Sequence of chain 1.E:
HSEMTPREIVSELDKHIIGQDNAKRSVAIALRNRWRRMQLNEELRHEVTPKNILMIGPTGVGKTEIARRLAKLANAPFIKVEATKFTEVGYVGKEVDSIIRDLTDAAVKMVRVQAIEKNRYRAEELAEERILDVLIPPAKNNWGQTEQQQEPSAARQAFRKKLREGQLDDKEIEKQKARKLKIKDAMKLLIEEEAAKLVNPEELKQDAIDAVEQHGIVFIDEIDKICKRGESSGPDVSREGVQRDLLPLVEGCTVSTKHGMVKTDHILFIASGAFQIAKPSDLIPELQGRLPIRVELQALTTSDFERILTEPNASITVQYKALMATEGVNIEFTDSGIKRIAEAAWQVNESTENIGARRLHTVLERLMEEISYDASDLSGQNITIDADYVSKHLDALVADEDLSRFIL

A small-molecule ligand and the protein it binds are described below.
Small molecule (SMILES): Nc1ncnc2c1ncn2[C@@H]1O[C@H](CO[P](=O)(O)O[P](=O)(O)NP(=O)(O)O)[C@@H](O)[C@H]1O

Binding-site contacts:
Ligand atom N3 contacts residue ALA398 of chain 1.E at 3.5 Å.
Ligand atom O1G contacts residue GLU327 of chain 1.F at 3.4 Å (salt-bridge).
Ligand atom O1B contacts residue LYS69 of chain 1.E at 2.7 Å (salt-bridge).
Ligand atom N6 contacts residue ILE23 of chain 1.E at 3.1 Å.
Ligand atom C3' contacts residue GLU71 of chain 1.E at 3.6 Å.
Ligand atom N1 contacts residue LEU341 of chain 1.E at 3.5 Å.
Ligand atom PG contacts residue ASP262 of chain 1.E at 3.3 Å.
Ligand atom O2G contacts residue ASP262 of chain 1.E at 2.5 Å (salt-bridge).
Ligand atom N7 contacts residue HIS22 of chain 1.E at 3.6 Å (h-bond).
Ligand atom O1B contacts residue THR70 of chain 1.E at 2.9 Å (h-bond).
Ligand atom C2' contacts residue GLU71 of chain 1.E at 3.2 Å.
Ligand atom O3A contacts residue GLY66 of chain 1.E at 3.5 Å.
Ligand atom N7 contacts residue ILE24 of chain 1.E at 3.5 Å (h-bond).
Ligand atom O3G contacts residue GLU327 of chain 1.F at 3.3 Å (salt-bridge).
Ligand atom O2B contacts residue GLY66 of chain 1.E at 2.4 Å (h-bond).
Ligand atom N1 contacts residue VAL67 of chain 1.E at 2.7 Å (h-bond).
Ligand atom O3G contacts residue LYS86 of chain 1.E at 2.9 Å (salt-bridge).
Ligand atom O5' contacts residue ARG399 of chain 1.E at 3.6 Å.
Ligand atom O1A contacts residue GLY68 of chain 1.E at 3.0 Å.
Ligand atom O2G contacts residue SER313 of chain 1.E at 3.1 Å (h-bond).
Ligand atom O1G contacts residue THR65 of chain 1.E at 3.5 Å.
Ligand atom O2B contacts residue LYS69 of chain 1.E at 3.2 Å (salt-bridge).
Ligand atom N3B contacts residue ARG399 of chain 1.E at 3.6 Å.
Ligand atom O4' contacts residue ALA398 of chain 1.E at 3.3 Å.
Ligand atom O2G contacts residue PHE260 of chain 1.E at 3.6 Å.
Ligand atom O1A contacts residue GLU71 of chain 1.E at 3.6 Å (salt-bridge).
Ligand atom O3A contacts residue ARG399 of chain 1.E at 3.5 Å (salt-bridge).
Ligand atom O1A contacts residue LYS69 of chain 1.E at 3.5 Å (salt-bridge).
Ligand atom O2A contacts residue THR70 of chain 1.E at 3.0 Å.
Ligand atom O2B contacts residue ARG399 of chain 1.E at 3.2 Å (salt-bridge).
Ligand atom O2B contacts residue THR65 of chain 1.E at 3.3 Å.
Ligand atom C2 contacts residue GLY68 of chain 1.E at 3.0 Å.
Ligand atom PB contacts residue GLY66 of chain 1.E at 3.7 Å.
Ligand atom N3B contacts residue THR70 of chain 1.E at 3.5 Å (h-bond).
Ligand atom C5 contacts residue ILE349 of chain 1.E at 3.6 Å (hydrophobic).
Ligand atom C2 contacts residue GLY66 of chain 1.E at 3.4 Å.
Ligand atom N1 contacts residue GLY68 of chain 1.E at 3.2 Å (h-bond).
Ligand atom O3G contacts residue ASP262 of chain 1.E at 2.7 Å (salt-bridge).
Ligand atom C2 contacts residue VAL67 of chain 1.E at 2.9 Å (hydrophobic).
Ligand atom N6 contacts residue ILE24 of chain 1.E at 2.6 Å (h-bond).

Sequence of chain 1.F:
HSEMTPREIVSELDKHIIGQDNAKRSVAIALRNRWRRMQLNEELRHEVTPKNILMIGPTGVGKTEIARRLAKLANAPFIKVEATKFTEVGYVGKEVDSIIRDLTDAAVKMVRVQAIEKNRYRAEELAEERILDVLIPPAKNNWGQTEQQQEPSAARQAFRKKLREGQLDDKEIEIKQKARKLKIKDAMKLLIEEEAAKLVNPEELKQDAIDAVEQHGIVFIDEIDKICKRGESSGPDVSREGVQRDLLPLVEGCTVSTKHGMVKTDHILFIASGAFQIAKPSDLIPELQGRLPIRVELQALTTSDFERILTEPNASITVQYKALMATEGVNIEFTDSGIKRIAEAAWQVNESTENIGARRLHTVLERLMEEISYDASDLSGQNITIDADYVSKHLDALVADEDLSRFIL